Binding-site contacts:
Ligand atom C6 contacts residue LEU638 of chain 1.B at 4.5 Å (hydrophobic).
Ligand atom C5 contacts residue ASN634 of chain 1.B at 4.2 Å.
Ligand atom C6 contacts residue ASN658 of chain 1.B at 4.5 Å.
Ligand atom C5 contacts residue ASN658 of chain 1.B at 3.5 Å.
Ligand atom C1 contacts residue ASN634 of chain 1.B at 3.6 Å.
Ligand atom C4 contacts residue ASN658 of chain 1.B at 4.1 Å.
Ligand atom C2 contacts residue ASN658 of chain 1.B at 2.4 Å.
Ligand atom C5 contacts residue LEU661 of chain 1.B at 3.9 Å (hydrophobic).
Ligand atom C1 contacts residue LEU661 of chain 1.B at 3.8 Å (hydrophobic).
Ligand atom C7 contacts residue ASN658 of chain 1.B at 3.6 Å.
Ligand atom O7 contacts residue ASN658 of chain 1.B at 3.9 Å.
Ligand atom C6 contacts residue ASN634 of chain 1.B at 4.3 Å.
Ligand atom O6 contacts residue LEU638 of chain 1.B at 3.9 Å.
Ligand atom C3 contacts residue ASN658 of chain 1.B at 3.7 Å.
Ligand atom C2 contacts residue ASN634 of chain 1.B at 3.5 Å.
Ligand atom C4 contacts residue ASN634 of chain 1.B at 4.1 Å.
Ligand atom O5 contacts residue LEU661 of chain 1.B at 3.2 Å.
Ligand atom C6 contacts residue LEU661 of chain 1.B at 3.9 Å (hydrophobic).
Ligand atom O5 contacts residue ASN634 of chain 1.B at 3.3 Å.
Ligand atom O6 contacts residue LEU661 of chain 1.B at 3.7 Å.
Ligand atom O5 contacts residue ASN658 of chain 1.B at 2.1 Å (h-bond).
Ligand atom C3 contacts residue ASN634 of chain 1.B at 4.3 Å.
Ligand atom N2 contacts residue ASN658 of chain 1.B at 2.9 Å (h-bond).
Ligand atom C1 contacts residue ASN658 of chain 1.B at 1.3 Å.
Ligand atom O7 contacts residue ASN634 of chain 1.B at 3.9 Å.

This protein binds this small molecule.
Small molecule (SMILES): CC(=O)N[C@@H]1[C@@H](O)[C@H](O)[C@@H](CO)O[C@H]1O

Sequence of chain 1.B:
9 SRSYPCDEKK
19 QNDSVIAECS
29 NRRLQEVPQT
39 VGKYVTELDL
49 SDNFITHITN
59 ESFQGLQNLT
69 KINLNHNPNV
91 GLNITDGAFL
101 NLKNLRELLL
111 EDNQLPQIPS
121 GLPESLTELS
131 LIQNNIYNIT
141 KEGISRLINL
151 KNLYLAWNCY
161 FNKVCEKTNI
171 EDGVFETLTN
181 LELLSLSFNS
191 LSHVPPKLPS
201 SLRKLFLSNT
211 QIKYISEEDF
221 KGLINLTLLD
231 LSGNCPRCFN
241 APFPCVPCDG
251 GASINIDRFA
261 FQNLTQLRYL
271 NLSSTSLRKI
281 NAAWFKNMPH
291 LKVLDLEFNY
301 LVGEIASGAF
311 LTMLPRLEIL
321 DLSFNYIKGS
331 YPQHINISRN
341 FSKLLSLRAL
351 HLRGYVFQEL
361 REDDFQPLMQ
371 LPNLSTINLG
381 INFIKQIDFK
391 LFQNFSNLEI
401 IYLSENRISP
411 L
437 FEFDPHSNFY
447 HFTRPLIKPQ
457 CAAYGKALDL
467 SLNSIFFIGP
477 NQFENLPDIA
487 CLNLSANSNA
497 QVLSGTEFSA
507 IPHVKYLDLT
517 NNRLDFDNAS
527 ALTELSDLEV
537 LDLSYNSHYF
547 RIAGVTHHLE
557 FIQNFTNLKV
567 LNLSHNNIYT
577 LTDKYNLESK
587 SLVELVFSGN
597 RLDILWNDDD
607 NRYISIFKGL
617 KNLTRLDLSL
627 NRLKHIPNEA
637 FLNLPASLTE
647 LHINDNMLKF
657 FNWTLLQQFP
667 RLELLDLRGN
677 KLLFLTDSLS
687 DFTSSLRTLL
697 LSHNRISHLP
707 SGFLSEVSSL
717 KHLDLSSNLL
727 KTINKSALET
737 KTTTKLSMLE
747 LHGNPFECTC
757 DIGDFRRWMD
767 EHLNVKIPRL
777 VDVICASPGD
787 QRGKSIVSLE